Binding-site contacts:
Ligand atom O7 contacts residue ASN20 of chain 1.A at 2.9 Å (h-bond).
Ligand atom C1 contacts residue ASN20 of chain 1.A at 1.4 Å.
Ligand atom C5 contacts residue ASN20 of chain 1.A at 3.5 Å.
Ligand atom C8 contacts residue ASN20 of chain 1.A at 4.5 Å.
Ligand atom C3 contacts residue ASN20 of chain 1.A at 3.9 Å.
Ligand atom N2 contacts residue ASN20 of chain 1.A at 3.2 Å (h-bond).
Ligand atom C4 contacts residue ASN20 of chain 1.A at 4.2 Å.
Ligand atom C7 contacts residue ASN20 of chain 1.A at 3.2 Å.
Ligand atom C2 contacts residue ASN20 of chain 1.A at 2.7 Å.
Ligand atom O5 contacts residue ASN20 of chain 1.A at 2.2 Å (h-bond).

This protein binds this small molecule.
Small molecule (SMILES): CC(=O)N[C@@H]1[C@@H](O)[C@H](O)[C@@H](CO)O[C@H]1O

Sequence of chain 1.A:
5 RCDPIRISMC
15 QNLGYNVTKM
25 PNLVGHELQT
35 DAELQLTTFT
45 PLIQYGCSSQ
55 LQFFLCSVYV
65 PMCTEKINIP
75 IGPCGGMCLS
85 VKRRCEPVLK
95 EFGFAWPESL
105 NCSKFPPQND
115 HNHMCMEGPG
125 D